Sequence of chain 1.C:
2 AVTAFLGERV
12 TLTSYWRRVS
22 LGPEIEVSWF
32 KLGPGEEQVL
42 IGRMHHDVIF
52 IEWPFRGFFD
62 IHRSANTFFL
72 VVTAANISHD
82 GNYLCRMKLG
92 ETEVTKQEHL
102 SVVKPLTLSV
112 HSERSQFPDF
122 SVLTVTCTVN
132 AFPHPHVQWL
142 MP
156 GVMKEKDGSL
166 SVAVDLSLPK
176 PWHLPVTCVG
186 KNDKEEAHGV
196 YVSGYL

Binding-site contacts:
Ligand atom O5 contacts residue PHE59 of chain 1.C at 3.5 Å.
Ligand atom N2 contacts residue PRO55 of chain 1.C at 3.3 Å (h-bond).
Ligand atom C2 contacts residue ASN77 of chain 1.C at 2.2 Å.
Ligand atom C4 contacts residue ASN77 of chain 1.C at 4.1 Å.
Ligand atom O7 contacts residue PHE56 of chain 1.C at 4.1 Å.
Ligand atom C5 contacts residue PHE59 of chain 1.C at 4.0 Å (hydrophobic).
Ligand atom O5 contacts residue ASN77 of chain 1.C at 2.4 Å (h-bond).
Ligand atom C6 contacts residue HIS80 of chain 1.C at 3.7 Å.
Ligand atom C7 contacts residue ASN77 of chain 1.C at 3.3 Å.
Ligand atom O6 contacts residue PHE60 of chain 1.C at 3.7 Å.
Ligand atom O6 contacts residue HIS80 of chain 1.C at 2.8 Å (h-bond).
Ligand atom C4 contacts residue PHE59 of chain 1.C at 3.8 Å (hydrophobic).
Ligand atom C7 contacts residue PRO55 of chain 1.C at 4.2 Å (hydrophobic).
Ligand atom C2 contacts residue SER79 of chain 1.C at 4.3 Å.
Ligand atom C5 contacts residue SER79 of chain 1.C at 3.8 Å.
Ligand atom O3 contacts residue PHE59 of chain 1.C at 4.4 Å.
Ligand atom C3 contacts residue PHE59 of chain 1.C at 4.5 Å (hydrophobic).
Ligand atom O5 contacts residue HIS80 of chain 1.C at 3.1 Å (h-bond).
Ligand atom C1 contacts residue PHE59 of chain 1.C at 4.0 Å (hydrophobic).
Ligand atom C8 contacts residue LYS161 of chain 1.C at 4.2 Å.
Ligand atom O7 contacts residue PRO55 of chain 1.C at 4.2 Å.
Ligand atom O6 contacts residue SER79 of chain 1.C at 4.1 Å.
Ligand atom C5 contacts residue ASN77 of chain 1.C at 3.6 Å.
Ligand atom C1 contacts residue PRO55 of chain 1.C at 4.1 Å (hydrophobic).
Ligand atom O3 contacts residue PRO55 of chain 1.C at 4.0 Å.
Ligand atom N2 contacts residue ASN77 of chain 1.C at 2.8 Å (h-bond).
Ligand atom C2 contacts residue PRO55 of chain 1.C at 3.9 Å (hydrophobic).
Ligand atom C2 contacts residue PHE59 of chain 1.C at 4.3 Å (hydrophobic).
Ligand atom C6 contacts residue PHE59 of chain 1.C at 3.6 Å (hydrophobic).
Ligand atom C1 contacts residue HIS80 of chain 1.C at 3.8 Å.
Ligand atom C3 contacts residue PRO55 of chain 1.C at 3.6 Å (hydrophobic).
Ligand atom C5 contacts residue HIS80 of chain 1.C at 3.9 Å.
Ligand atom O6 contacts residue PHE56 of chain 1.C at 4.0 Å.
Ligand atom O6 contacts residue PHE59 of chain 1.C at 3.7 Å.
Ligand atom C1 contacts residue SER79 of chain 1.C at 3.1 Å.
Ligand atom O5 contacts residue SER79 of chain 1.C at 3.6 Å.
Ligand atom C3 contacts residue ASN77 of chain 1.C at 3.6 Å.
Ligand atom C1 contacts residue ASN77 of chain 1.C at 1.4 Å.
Ligand atom O7 contacts residue ASN77 of chain 1.C at 3.3 Å (h-bond).
Ligand atom C8 contacts residue ASP162 of chain 1.C at 4.4 Å.

The small molecule below binds the protein below.
Small molecule (SMILES): CC(=O)N[C@H]1[C@H](O[C@H]2[C@H](O)[C@@H](NC(C)=O)CO[C@@H]2CO)O[C@H](CO)[C@@H](O[C@@H]2O[C@H](CO)[C@@H](O)[C@H](O)[C@@H]2O)[C@@H]1O